A protein and the small-molecule ligand that binds it are described below.
Small molecule (SMILES): C[C@H](CCCC(C)(C)O)[C@H]1CC[C@H]2[C@@H]3CC=C4C[C@@H](O)CC[C@]4(C)[C@H]3CC[C@]12C

Sequence of chain 1.A:
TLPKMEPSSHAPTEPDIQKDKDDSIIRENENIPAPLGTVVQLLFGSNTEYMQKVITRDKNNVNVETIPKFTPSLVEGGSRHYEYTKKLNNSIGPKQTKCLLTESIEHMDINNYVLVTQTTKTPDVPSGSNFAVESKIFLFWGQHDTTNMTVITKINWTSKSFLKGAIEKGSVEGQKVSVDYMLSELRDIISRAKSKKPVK

Binding-site contacts:
Ligand atom C17 contacts residue SER174 of chain 1.B at 4.0 Å.
Ligand atom C17 contacts residue GLY173 of chain 1.B at 4.0 Å.
Ligand atom C18 contacts residue THR125 of chain 1.B at 4.0 Å.
Ligand atom C11 contacts residue THR125 of chain 1.B at 3.9 Å.
Ligand atom C8 contacts residue LYS89 of chain 1.B at 3.8 Å.
Ligand atom C27 contacts residue ILE95 of chain 1.B at 3.4 Å (hydrophobic).
Ligand atom C16 contacts residue PRO201 of chain 1.A at 3.8 Å (hydrophobic).
Ligand atom C1 contacts residue THR123 of chain 1.B at 4.0 Å.
Ligand atom C3 contacts residue GLN121 of chain 1.B at 3.7 Å.
Ligand atom C7 contacts residue GLN178 of chain 1.B at 3.8 Å.
Ligand atom C5 contacts residue GLN178 of chain 1.B at 3.8 Å.
Ligand atom C26 contacts residue ILE170 of chain 1.B at 3.8 Å (hydrophobic).
Ligand atom C19 contacts residue CYS102 of chain 1.B at 3.8 Å (hydrophobic).
Ligand atom C21 contacts residue PHE134 of chain 1.B at 3.9 Å (hydrophobic).
Ligand atom C3 contacts residue GLN178 of chain 1.B at 4.1 Å.
Ligand atom O1 contacts residue GLN121 of chain 1.B at 2.8 Å (h-bond).
Ligand atom C4 contacts residue SER181 of chain 1.B at 3.6 Å.
Ligand atom C24 contacts residue VAL128 of chain 1.B at 3.5 Å (hydrophobic).
Ligand atom C7 contacts residue LYS89 of chain 1.B at 3.7 Å.
Ligand atom C12 contacts residue VAL136 of chain 1.B at 3.9 Å (hydrophobic).
Ligand atom C6 contacts residue LYS89 of chain 1.B at 3.2 Å.
Ligand atom C27 contacts residue VAL128 of chain 1.B at 3.9 Å (hydrophobic).
Ligand atom C6 contacts residue SER181 of chain 1.B at 3.7 Å.
Ligand atom C22 contacts residue GLY173 of chain 1.B at 3.8 Å.
Ligand atom C7 contacts residue GLY177 of chain 1.B at 3.5 Å.
Ligand atom C5 contacts residue LYS89 of chain 1.B at 3.6 Å.
Ligand atom C19 contacts residue TYR87 of chain 1.B at 4.0 Å (hydrophobic).
Ligand atom C19 contacts residue THR123 of chain 1.B at 4.0 Å.
Ligand atom C11 contacts residue VAL136 of chain 1.B at 4.0 Å (hydrophobic).
Ligand atom C22 contacts residue SER174 of chain 1.B at 4.1 Å.
Ligand atom C15 contacts residue GLY177 of chain 1.B at 4.0 Å.
Ligand atom C16 contacts residue GLY173 of chain 1.B at 3.5 Å.
Ligand atom C2 contacts residue THR123 of chain 1.B at 3.5 Å.
Ligand atom C2 contacts residue GLN121 of chain 1.B at 3.8 Å.
Ligand atom C15 contacts residue VAL202 of chain 1.A at 3.8 Å (hydrophobic).
Ligand atom C6 contacts residue GLN178 of chain 1.B at 3.9 Å.
Ligand atom C4 contacts residue TYR87 of chain 1.B at 3.8 Å (hydrophobic).
Ligand atom C23 contacts residue ILE170 of chain 1.B at 3.9 Å (hydrophobic).
Ligand atom C6 contacts residue GLY177 of chain 1.B at 4.0 Å.
Ligand atom C19 contacts residue LYS89 of chain 1.B at 3.7 Å.

Sequence of chain 1.B:
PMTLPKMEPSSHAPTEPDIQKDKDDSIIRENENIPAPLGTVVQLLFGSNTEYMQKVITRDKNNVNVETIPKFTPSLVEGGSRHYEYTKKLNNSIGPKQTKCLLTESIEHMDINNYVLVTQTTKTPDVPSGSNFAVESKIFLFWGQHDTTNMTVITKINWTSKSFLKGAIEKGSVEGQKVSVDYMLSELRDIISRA